Sequence of chain 1.A:
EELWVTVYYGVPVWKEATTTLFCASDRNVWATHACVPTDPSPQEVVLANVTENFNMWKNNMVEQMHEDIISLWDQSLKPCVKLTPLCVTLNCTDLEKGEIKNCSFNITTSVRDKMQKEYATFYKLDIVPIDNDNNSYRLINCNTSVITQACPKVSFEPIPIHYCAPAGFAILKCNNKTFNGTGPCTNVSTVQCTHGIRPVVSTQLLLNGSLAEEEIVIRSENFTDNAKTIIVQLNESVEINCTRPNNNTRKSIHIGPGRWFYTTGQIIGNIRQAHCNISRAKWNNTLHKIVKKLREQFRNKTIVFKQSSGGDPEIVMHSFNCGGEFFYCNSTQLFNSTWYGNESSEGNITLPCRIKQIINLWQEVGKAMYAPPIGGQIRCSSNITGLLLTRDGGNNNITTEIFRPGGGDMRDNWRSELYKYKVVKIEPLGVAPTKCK

A protein and the small-molecule ligand that binds it are described below.
Small molecule (SMILES): CC(=O)N[C@H]1[C@H](O[C@H]2[C@H](O)[C@@H](NC(C)=O)CO[C@@H]2CO)O[C@H](CO)[C@@H](O[C@@H]2O[C@H](CO)[C@@H](O)[C@H](O)[C@@H]2O)[C@@H]1O

Binding-site contacts:
Ligand atom C8 contacts residue GLU54 of chain 1.A at 3.5 Å.
Ligand atom O7 contacts residue NAG1 of chain 1.YA at 3.7 Å.
Ligand atom C7 contacts residue NAG1 of chain 1.YA at 4.4 Å.
Ligand atom C5 contacts residue VAL56 of chain 1.A at 4.1 Å (hydrophobic).
Ligand atom O7 contacts residue ASN208 of chain 1.A at 4.4 Å.
Ligand atom O6 contacts residue ASN208 of chain 1.A at 3.5 Å (h-bond).
Ligand atom C5 contacts residue ASN220 of chain 1.A at 3.8 Å.
Ligand atom C7 contacts residue ASN220 of chain 1.A at 3.4 Å.
Ligand atom N2 contacts residue ASN220 of chain 1.A at 2.9 Å (h-bond).
Ligand atom O6 contacts residue VAL56 of chain 1.A at 3.7 Å.
Ligand atom N2 contacts residue GLU54 of chain 1.A at 4.2 Å.
Ligand atom C6 contacts residue ASN208 of chain 1.A at 4.2 Å.
Ligand atom C7 contacts residue GLU54 of chain 1.A at 4.4 Å.
Ligand atom C7 contacts residue VAL56 of chain 1.A at 4.2 Å (hydrophobic).
Ligand atom C8 contacts residue NAG1 of chain 1.YA at 4.3 Å.
Ligand atom C1 contacts residue ASN208 of chain 1.A at 4.2 Å.
Ligand atom C2 contacts residue ASN220 of chain 1.A at 2.6 Å.
Ligand atom O5 contacts residue ASN208 of chain 1.A at 3.6 Å.
Ligand atom O7 contacts residue VAL56 of chain 1.A at 3.9 Å.
Ligand atom O5 contacts residue ASN220 of chain 1.A at 2.5 Å (h-bond).
Ligand atom C4 contacts residue ASN220 of chain 1.A at 4.4 Å.
Ligand atom O6 contacts residue SER222 of chain 1.A at 3.7 Å.
Ligand atom C8 contacts residue VAL56 of chain 1.A at 3.8 Å (hydrophobic).
Ligand atom C8 contacts residue ASN220 of chain 1.A at 4.1 Å.
Ligand atom C3 contacts residue ASN220 of chain 1.A at 3.9 Å.
Ligand atom C6 contacts residue VAL56 of chain 1.A at 4.3 Å (hydrophobic).
Ligand atom O7 contacts residue ASN220 of chain 1.A at 3.5 Å (h-bond).
Ligand atom C1 contacts residue ASN220 of chain 1.A at 1.5 Å.